The small molecule below binds the protein below.
Small molecule (SMILES): CC(=O)N[C@H]1[C@H](O[C@H]2[C@H](O)[C@@H](NC(C)=O)CO[C@@H]2CO)O[C@H](CO)[C@@H](O[C@@H]2O[C@H](CO)[C@@H](O)[C@H](O[C@H]3O[C@H](CO)[C@@H](O)[C@H](O)[C@@H]3O)[C@@H]2O)[C@@H]1O

Sequence of chain 1.A:
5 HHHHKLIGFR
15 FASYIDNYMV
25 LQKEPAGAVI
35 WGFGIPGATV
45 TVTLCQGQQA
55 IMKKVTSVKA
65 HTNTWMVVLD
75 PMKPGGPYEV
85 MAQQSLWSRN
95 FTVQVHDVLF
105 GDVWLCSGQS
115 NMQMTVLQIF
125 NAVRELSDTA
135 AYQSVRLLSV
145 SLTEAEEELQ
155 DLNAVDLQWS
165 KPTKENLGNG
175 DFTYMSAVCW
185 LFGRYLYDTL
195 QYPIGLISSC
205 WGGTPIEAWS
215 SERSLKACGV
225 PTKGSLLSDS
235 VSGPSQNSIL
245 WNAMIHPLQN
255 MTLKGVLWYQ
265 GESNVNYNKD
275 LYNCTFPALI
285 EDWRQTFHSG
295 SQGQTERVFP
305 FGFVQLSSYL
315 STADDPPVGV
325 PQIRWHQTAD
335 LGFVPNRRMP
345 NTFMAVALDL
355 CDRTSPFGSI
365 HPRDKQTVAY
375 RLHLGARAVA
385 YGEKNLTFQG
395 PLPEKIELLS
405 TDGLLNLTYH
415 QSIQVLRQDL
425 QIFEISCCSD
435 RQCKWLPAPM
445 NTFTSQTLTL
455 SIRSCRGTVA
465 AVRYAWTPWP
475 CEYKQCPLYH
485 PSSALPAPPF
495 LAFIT

Binding-site contacts:
Ligand atom O5 contacts residue GLN253 of chain 1.A at 3.5 Å (h-bond).
Ligand atom C2 contacts residue MET70 of chain 1.A at 3.6 Å (hydrophobic).
Ligand atom O7 contacts residue ASN254 of chain 1.A at 4.4 Å.
Ligand atom N2 contacts residue ASN254 of chain 1.A at 3.0 Å (h-bond).
Ligand atom C1 contacts residue MET70 of chain 1.A at 4.1 Å (hydrophobic).
Ligand atom O5 contacts residue ASN254 of chain 1.A at 2.3 Å (h-bond).
Ligand atom C1 contacts residue ASN254 of chain 1.A at 1.4 Å.
Ligand atom O5 contacts residue GLY294 of chain 1.A at 3.2 Å.
Ligand atom O6 contacts residue SER293 of chain 1.A at 3.1 Å (h-bond).
Ligand atom O5 contacts residue GLN296 of chain 1.A at 4.4 Å.
Ligand atom C6 contacts residue SER293 of chain 1.A at 3.8 Å.
Ligand atom C3 contacts residue ASN254 of chain 1.A at 3.8 Å.
Ligand atom O7 contacts residue TRP35 of chain 1.A at 3.5 Å.
Ligand atom N2 contacts residue MET70 of chain 1.A at 3.1 Å.
Ligand atom C8 contacts residue SER293 of chain 1.A at 3.8 Å.
Ligand atom C1 contacts residue GLY294 of chain 1.A at 3.8 Å.
Ligand atom C5 contacts residue GLN253 of chain 1.A at 3.3 Å.
Ligand atom C5 contacts residue ASN254 of chain 1.A at 3.6 Å.
Ligand atom C7 contacts residue ASN254 of chain 1.A at 3.5 Å.
Ligand atom C8 contacts residue ASN254 of chain 1.A at 3.3 Å.
Ligand atom C8 contacts residue GLN154 of chain 1.A at 4.2 Å.
Ligand atom O6 contacts residue GLY294 of chain 1.A at 3.7 Å.
Ligand atom C6 contacts residue GLN253 of chain 1.A at 3.7 Å.
Ligand atom C6 contacts residue GLY294 of chain 1.A at 3.8 Å.
Ligand atom C7 contacts residue MET70 of chain 1.A at 3.9 Å (hydrophobic).
Ligand atom C1 contacts residue GLN253 of chain 1.A at 3.8 Å.
Ligand atom O7 contacts residue MET70 of chain 1.A at 4.1 Å.
Ligand atom O6 contacts residue LYS63 of chain 1.A at 4.2 Å.
Ligand atom C5 contacts residue GLY294 of chain 1.A at 4.2 Å.
Ligand atom C4 contacts residue ASN254 of chain 1.A at 4.2 Å.
Ligand atom O7 contacts residue THR68 of chain 1.A at 4.3 Å.
Ligand atom C7 contacts residue TRP35 of chain 1.A at 4.5 Å (hydrophobic).
Ligand atom C2 contacts residue ASN254 of chain 1.A at 2.5 Å.